The protein below binds the small molecule below.
Small molecule (SMILES): CC(=O)N[C@H]1[C@H](O[C@H]2[C@H](O)[C@@H](NC(C)=O)CO[C@@H]2CO)O[C@H](CO)[C@@H](O)[C@@H]1O

Sequence of chain 1.A:
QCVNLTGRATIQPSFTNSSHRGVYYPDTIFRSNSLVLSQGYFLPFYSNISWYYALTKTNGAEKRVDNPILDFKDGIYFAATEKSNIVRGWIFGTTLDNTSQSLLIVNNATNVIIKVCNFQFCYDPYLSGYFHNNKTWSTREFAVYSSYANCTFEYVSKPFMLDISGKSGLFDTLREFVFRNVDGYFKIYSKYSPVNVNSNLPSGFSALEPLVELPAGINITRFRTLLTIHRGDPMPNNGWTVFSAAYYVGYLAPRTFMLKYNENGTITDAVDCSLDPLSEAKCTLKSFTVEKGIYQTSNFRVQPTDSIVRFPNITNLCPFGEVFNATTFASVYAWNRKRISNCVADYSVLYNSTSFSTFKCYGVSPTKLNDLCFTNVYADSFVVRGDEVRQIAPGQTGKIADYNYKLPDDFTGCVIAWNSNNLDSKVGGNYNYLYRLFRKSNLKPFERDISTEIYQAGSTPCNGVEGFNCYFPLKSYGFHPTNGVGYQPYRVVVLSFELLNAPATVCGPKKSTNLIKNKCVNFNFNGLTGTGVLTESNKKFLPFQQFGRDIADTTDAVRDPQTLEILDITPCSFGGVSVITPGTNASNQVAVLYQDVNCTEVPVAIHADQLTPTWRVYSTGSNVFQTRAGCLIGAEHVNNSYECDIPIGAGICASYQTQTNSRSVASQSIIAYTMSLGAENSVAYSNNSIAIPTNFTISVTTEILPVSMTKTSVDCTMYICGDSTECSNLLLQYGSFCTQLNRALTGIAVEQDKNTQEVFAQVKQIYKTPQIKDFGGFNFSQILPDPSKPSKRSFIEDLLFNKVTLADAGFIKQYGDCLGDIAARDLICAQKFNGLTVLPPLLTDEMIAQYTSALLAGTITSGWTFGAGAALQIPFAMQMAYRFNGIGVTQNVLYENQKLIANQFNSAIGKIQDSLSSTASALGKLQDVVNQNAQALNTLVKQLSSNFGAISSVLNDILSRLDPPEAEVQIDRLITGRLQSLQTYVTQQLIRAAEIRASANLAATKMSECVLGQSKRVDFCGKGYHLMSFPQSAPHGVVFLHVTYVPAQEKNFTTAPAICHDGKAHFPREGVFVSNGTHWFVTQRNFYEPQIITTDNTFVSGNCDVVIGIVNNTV

Binding-site contacts:
Ligand atom O5 contacts residue ASN709 of chain 1.A at 2.4 Å (h-bond).
Ligand atom C4 contacts residue ASN709 of chain 1.A at 4.2 Å.
Ligand atom O5 contacts residue GLN1063 of chain 1.A at 4.3 Å.
Ligand atom O7 contacts residue ASN709 of chain 1.A at 2.9 Å (h-bond).
Ligand atom C2 contacts residue ASN709 of chain 1.A at 2.4 Å.
Ligand atom O7 contacts residue LEU914 of chain 1.A at 3.2 Å.
Ligand atom C7 contacts residue ASN709 of chain 1.A at 3.1 Å.
Ligand atom C1 contacts residue ASN709 of chain 1.A at 1.4 Å.
Ligand atom C8 contacts residue ASN709 of chain 1.A at 4.3 Å.
Ligand atom C5 contacts residue ASN709 of chain 1.A at 3.7 Å.
Ligand atom C7 contacts residue GLN1063 of chain 1.A at 4.0 Å.
Ligand atom C8 contacts residue GLN918 of chain 1.A at 4.1 Å.
Ligand atom C3 contacts residue ASN709 of chain 1.A at 3.8 Å.
Ligand atom N2 contacts residue ASN709 of chain 1.A at 2.9 Å (h-bond).
Ligand atom C1 contacts residue GLN1063 of chain 1.A at 4.3 Å.
Ligand atom O7 contacts residue GLN1063 of chain 1.A at 2.9 Å (h-bond).
Ligand atom C7 contacts residue LEU914 of chain 1.A at 3.6 Å (hydrophobic).
Ligand atom C5 contacts residue LEU914 of chain 1.A at 4.2 Å (hydrophobic).
Ligand atom O4 contacts residue LEU914 of chain 1.A at 4.1 Å.
Ligand atom C6 contacts residue GLN918 of chain 1.A at 4.2 Å.
Ligand atom C8 contacts residue LEU914 of chain 1.A at 3.5 Å (hydrophobic).